Binding-site contacts:
Ligand atom N contacts residue MET72 of chain 1.DA at 3.7 Å.
Ligand atom C7 contacts residue LYS143 of chain 1.DA at 3.4 Å.
Ligand atom C6 contacts residue PHE63 of chain 1.DA at 4.1 Å (hydrophobic).
Ligand atom C11 contacts residue MET72 of chain 1.DA at 3.8 Å (hydrophobic).
Ligand atom C2 contacts residue MET72 of chain 1.DA at 3.9 Å (hydrophobic).
Ligand atom C9 contacts residue LYS143 of chain 1.DA at 3.7 Å.
Ligand atom C4 contacts residue PHE43 of chain 1.DA at 3.0 Å (hydrophobic).
Ligand atom C11 contacts residue TYR105 of chain 1.DA at 4.2 Å (hydrophobic).
Ligand atom C2 contacts residue PHE43 of chain 1.DA at 4.1 Å (hydrophobic).
Ligand atom C15 contacts residue TYR105 of chain 1.DA at 3.4 Å (hydrophobic).
Ligand atom C16 contacts residue TYR105 of chain 1.DA at 3.0 Å (hydrophobic).
Ligand atom C4 contacts residue GLN39 of chain 1.DA at 4.0 Å.
Ligand atom C16 contacts residue HIS74 of chain 1.DA at 3.8 Å.
Ligand atom C12 contacts residue ARG31 of chain 1.DA at 4.1 Å.
Ligand atom S contacts residue MET72 of chain 1.DA at 4.1 Å.
Ligand atom O1 contacts residue TYR105 of chain 1.DA at 4.2 Å.
Ligand atom C14 contacts residue ARG31 of chain 1.DA at 3.1 Å.
Ligand atom C3 contacts residue PHE43 of chain 1.DA at 3.1 Å (hydrophobic).
Ligand atom C3 contacts residue LEU35 of chain 1.DA at 3.9 Å (hydrophobic).
Ligand atom O1 contacts residue MET72 of chain 1.DA at 3.2 Å (h-bond).
Ligand atom O3 contacts residue LYS143 of chain 1.DA at 4.1 Å.
Ligand atom C13 contacts residue ARG31 of chain 1.DA at 3.1 Å.
Ligand atom O3 contacts residue GLY140 of chain 1.DA at 3.4 Å.
Ligand atom C14 contacts residue HIS74 of chain 1.DA at 3.5 Å.
Ligand atom C12 contacts residue LEU35 of chain 1.DA at 3.6 Å (hydrophobic).
Ligand atom C1 contacts residue MET72 of chain 1.DA at 3.6 Å (hydrophobic).
Ligand atom C10 contacts residue MET72 of chain 1.DA at 3.8 Å (hydrophobic).
Ligand atom C2 contacts residue LEU35 of chain 1.DA at 4.1 Å (hydrophobic).
Ligand atom C8 contacts residue LYS143 of chain 1.DA at 3.6 Å.
Ligand atom C10 contacts residue LYS143 of chain 1.DA at 3.7 Å.
Ligand atom C12 contacts residue MET72 of chain 1.DA at 3.9 Å (hydrophobic).
Ligand atom C13 contacts residue LEU35 of chain 1.DA at 3.4 Å (hydrophobic).
Ligand atom C6 contacts residue LYS143 of chain 1.DA at 3.7 Å.
Ligand atom C15 contacts residue ARG31 of chain 1.DA at 4.1 Å.
Ligand atom C9 contacts residue MET72 of chain 1.DA at 4.2 Å (hydrophobic).
Ligand atom O2 contacts residue VAL95 of chain 1.DA at 3.1 Å.
Ligand atom C5 contacts residue LYS143 of chain 1.DA at 3.7 Å.
Ligand atom C5 contacts residue PHE43 of chain 1.DA at 3.8 Å (hydrophobic).
Ligand atom N contacts residue ALA144 of chain 1.DA at 4.2 Å.
Ligand atom C15 contacts residue HIS74 of chain 1.DA at 3.0 Å.

This protein binds this small molecule.
Small molecule (SMILES): O=S(=O)(O)c1cccc2cccc(Nc3ccccc3)c12

Sequence of chain 1.DA:
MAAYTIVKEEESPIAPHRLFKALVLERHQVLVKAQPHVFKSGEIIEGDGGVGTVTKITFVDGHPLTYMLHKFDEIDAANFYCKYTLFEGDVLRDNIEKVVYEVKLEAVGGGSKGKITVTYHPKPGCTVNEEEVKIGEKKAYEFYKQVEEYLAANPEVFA